Sequence of chain 13.M:
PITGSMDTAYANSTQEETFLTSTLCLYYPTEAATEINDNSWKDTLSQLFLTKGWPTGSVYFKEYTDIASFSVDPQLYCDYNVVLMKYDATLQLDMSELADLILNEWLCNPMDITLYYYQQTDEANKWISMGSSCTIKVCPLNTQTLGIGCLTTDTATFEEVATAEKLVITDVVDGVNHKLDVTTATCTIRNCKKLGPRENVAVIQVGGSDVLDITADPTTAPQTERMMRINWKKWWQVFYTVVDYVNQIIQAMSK

Binding-site contacts:
Ligand atom N2 contacts residue ASN12 of chain 13.M at 3.8 Å.
Ligand atom C7 contacts residue ASN12 of chain 13.M at 3.9 Å.
Ligand atom C2 contacts residue ASN12 of chain 13.M at 3.3 Å.
Ligand atom O7 contacts residue ASN12 of chain 13.M at 3.6 Å.
Ligand atom C5 contacts residue ASN12 of chain 13.M at 4.2 Å.
Ligand atom O5 contacts residue ASN12 of chain 13.M at 2.8 Å (h-bond).
Ligand atom C1 contacts residue ASN12 of chain 13.M at 2.2 Å.

A protein and the small-molecule ligand that binds it are described below.
Small molecule (SMILES): CC(=O)N[C@H]1[C@H](O[C@H]2[C@H](O)[C@@H](NC(C)=O)CO[C@@H]2CO)O[C@H](CO)[C@@H](O)[C@@H]1O